A protein and the small-molecule ligand that binds it are described below.
Small molecule (SMILES): O=C(CCCS)NC1CCN(C(=O)COc2ccc(Cl)cc2Cl)CC1

Binding-site contacts:
Ligand atom C12 contacts residue GLN62 of chain 1.A at 3.3 Å.
Ligand atom C15 contacts residue GLY61 of chain 1.A at 3.6 Å.
Ligand atom O07 contacts residue GLN100 of chain 1.A at 3.2 Å (h-bond).
Ligand atom C12 contacts residue GLY61 of chain 1.A at 3.6 Å.
Ligand atom C06 contacts residue VAL10 of chain 1.A at 3.6 Å (hydrophobic).
Ligand atom C22 contacts residue TYR97 of chain 1.A at 3.5 Å (hydrophobic).
Ligand atom O23 contacts residue GLN100 of chain 1.A at 2.8 Å (h-bond).
Ligand atom C21 contacts residue GLY11 of chain 1.A at 3.5 Å.
Ligand atom C03 contacts residue VAL10 of chain 1.A at 3.5 Å (hydrophobic).
Ligand atom CL2 contacts residue GLN100 of chain 1.A at 3.4 Å.
Ligand atom CL1 contacts residue MET73 of chain 1.A at 3.6 Å.
Ligand atom C09 contacts residue GLN100 of chain 1.A at 3.7 Å.
Ligand atom CL1 contacts residue TYR72 of chain 1.A at 3.6 Å.
Ligand atom N14 contacts residue GLY61 of chain 1.A at 2.8 Å (h-bond).
Ligand atom O20 contacts residue CYS13 of chain 1.A at 3.7 Å.
Ligand atom O23 contacts residue ARG69 of chain 1.A at 3.4 Å (salt-bridge).
Ligand atom C02 contacts residue ARG69 of chain 1.A at 3.5 Å.
Ligand atom C09 contacts residue TYR97 of chain 1.A at 3.5 Å (hydrophobic).
Ligand atom CL2 contacts residue TYR97 of chain 1.A at 3.1 Å.
Ligand atom C25 contacts residue VAL10 of chain 1.A at 3.7 Å (hydrophobic).
Ligand atom C18 contacts residue CYS13 of chain 1.A at 3.0 Å (hydrophobic).
Ligand atom C22 contacts residue GLY11 of chain 1.A at 3.4 Å.
Ligand atom N10 contacts residue TYR97 of chain 1.A at 3.6 Å.
Ligand atom C12 contacts residue GLU63 of chain 1.A at 3.7 Å.
Ligand atom O20 contacts residue GLU63 of chain 1.A at 3.6 Å.
Ligand atom C06 contacts residue GLN100 of chain 1.A at 3.5 Å.
Ligand atom S19 contacts residue CYS13 of chain 1.A at 2.0 Å (h-bond).
Ligand atom O07 contacts residue TYR97 of chain 1.A at 3.5 Å.
Ligand atom C02 contacts residue VAL10 of chain 1.A at 3.6 Å (hydrophobic).
Ligand atom C08 contacts residue TYR97 of chain 1.A at 3.4 Å (hydrophobic).
Ligand atom C04 contacts residue VAL10 of chain 1.A at 3.5 Å (hydrophobic).
Ligand atom CL2 contacts residue ILE101 of chain 1.A at 3.3 Å.
Ligand atom CL1 contacts residue VAL8 of chain 1.A at 3.7 Å.
Ligand atom C17 contacts residue CYS13 of chain 1.A at 3.4 Å (hydrophobic).
Ligand atom C25 contacts residue ARG69 of chain 1.A at 3.5 Å.
Ligand atom CL1 contacts residue ARG69 of chain 1.A at 3.6 Å.
Ligand atom C03 contacts residue MET73 of chain 1.A at 3.5 Å (hydrophobic).
Ligand atom C24 contacts residue ARG69 of chain 1.A at 3.6 Å.
Ligand atom C16 contacts residue GLY61 of chain 1.A at 3.5 Å.
Ligand atom C04 contacts residue GLN100 of chain 1.A at 3.6 Å.

Sequence of chain 1.A:
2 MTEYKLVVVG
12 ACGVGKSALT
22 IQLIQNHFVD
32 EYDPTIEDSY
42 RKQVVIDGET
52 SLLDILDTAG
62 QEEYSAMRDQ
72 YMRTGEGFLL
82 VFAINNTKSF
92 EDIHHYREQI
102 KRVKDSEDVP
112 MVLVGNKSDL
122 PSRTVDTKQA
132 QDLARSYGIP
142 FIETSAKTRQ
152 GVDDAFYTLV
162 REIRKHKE